Binding-site contacts:
Ligand atom C2 contacts residue ASN163 of chain 2.A at 2.4 Å.
Ligand atom C5 contacts residue ASN163 of chain 2.A at 3.6 Å.
Ligand atom O5 contacts residue THR165 of chain 2.A at 4.3 Å.
Ligand atom O5 contacts residue ASN163 of chain 2.A at 2.4 Å (h-bond).
Ligand atom N2 contacts residue ASN163 of chain 2.A at 3.0 Å (h-bond).
Ligand atom C1 contacts residue ASN163 of chain 2.A at 1.4 Å.
Ligand atom O7 contacts residue ASN163 of chain 2.A at 4.4 Å.
Ligand atom C4 contacts residue ASN163 of chain 2.A at 4.1 Å.
Ligand atom C6 contacts residue THR165 of chain 2.A at 4.3 Å.
Ligand atom C3 contacts residue ASN163 of chain 2.A at 3.8 Å.
Ligand atom O6 contacts residue THR165 of chain 2.A at 3.1 Å.
Ligand atom C7 contacts residue ASN163 of chain 2.A at 4.1 Å.

Sequence of chain 2.A:
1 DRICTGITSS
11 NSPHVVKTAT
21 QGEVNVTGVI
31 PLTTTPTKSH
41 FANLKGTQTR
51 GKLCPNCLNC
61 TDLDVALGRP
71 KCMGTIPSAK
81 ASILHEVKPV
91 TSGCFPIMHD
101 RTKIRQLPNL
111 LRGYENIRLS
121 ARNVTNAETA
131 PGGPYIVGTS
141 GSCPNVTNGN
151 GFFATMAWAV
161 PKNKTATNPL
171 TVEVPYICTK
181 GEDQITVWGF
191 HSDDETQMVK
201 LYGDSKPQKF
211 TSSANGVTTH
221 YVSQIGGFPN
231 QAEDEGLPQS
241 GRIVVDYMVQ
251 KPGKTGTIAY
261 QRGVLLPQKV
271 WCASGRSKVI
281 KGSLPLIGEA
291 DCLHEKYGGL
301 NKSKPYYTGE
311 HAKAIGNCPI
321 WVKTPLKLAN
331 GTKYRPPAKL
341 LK

The small molecule below binds the protein below.
Small molecule (SMILES): CC(=O)N[C@@H]1[C@@H](O)[C@H](O)[C@@H](CO)O[C@H]1O